Sequence of chain 1.D:
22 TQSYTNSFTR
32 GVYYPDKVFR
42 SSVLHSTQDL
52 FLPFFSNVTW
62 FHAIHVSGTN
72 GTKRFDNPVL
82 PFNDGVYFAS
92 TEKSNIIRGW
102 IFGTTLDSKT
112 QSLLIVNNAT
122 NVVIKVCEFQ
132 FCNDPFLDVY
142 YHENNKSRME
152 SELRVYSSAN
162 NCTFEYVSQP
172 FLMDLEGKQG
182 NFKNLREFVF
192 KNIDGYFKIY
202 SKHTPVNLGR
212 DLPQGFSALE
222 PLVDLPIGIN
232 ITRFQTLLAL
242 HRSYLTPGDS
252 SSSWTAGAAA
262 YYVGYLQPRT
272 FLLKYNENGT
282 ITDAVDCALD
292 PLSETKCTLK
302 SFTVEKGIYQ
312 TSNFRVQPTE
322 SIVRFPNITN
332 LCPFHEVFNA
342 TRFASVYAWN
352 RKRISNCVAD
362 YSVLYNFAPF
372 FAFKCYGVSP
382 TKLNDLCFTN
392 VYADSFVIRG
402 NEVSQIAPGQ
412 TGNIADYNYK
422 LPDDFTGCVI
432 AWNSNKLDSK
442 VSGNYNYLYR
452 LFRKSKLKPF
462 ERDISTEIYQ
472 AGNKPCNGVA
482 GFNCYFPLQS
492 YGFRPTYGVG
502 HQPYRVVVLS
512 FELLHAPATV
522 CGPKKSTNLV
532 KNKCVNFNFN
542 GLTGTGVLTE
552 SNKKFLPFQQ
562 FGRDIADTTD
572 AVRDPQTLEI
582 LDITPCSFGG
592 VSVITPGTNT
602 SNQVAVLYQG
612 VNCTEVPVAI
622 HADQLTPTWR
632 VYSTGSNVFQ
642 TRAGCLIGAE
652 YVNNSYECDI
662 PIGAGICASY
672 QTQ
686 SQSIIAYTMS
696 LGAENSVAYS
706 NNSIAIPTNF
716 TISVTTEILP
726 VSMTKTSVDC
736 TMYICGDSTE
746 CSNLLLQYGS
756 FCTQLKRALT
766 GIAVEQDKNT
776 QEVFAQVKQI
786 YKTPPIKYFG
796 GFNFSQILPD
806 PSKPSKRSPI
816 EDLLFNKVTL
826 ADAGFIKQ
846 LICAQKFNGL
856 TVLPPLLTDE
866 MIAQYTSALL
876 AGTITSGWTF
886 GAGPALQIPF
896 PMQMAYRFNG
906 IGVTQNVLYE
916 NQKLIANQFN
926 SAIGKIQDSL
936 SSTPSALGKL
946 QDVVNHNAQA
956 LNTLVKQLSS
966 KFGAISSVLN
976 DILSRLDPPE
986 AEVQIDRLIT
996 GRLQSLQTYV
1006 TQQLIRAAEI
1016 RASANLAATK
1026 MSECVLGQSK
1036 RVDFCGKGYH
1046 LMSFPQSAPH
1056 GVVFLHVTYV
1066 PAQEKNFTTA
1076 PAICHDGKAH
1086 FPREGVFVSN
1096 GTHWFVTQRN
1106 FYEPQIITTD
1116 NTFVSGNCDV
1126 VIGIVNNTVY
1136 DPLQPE

This protein binds this small molecule.
Small molecule (SMILES): CC(=O)N[C@@H]1[C@@H](O)[C@H](O)[C@@H](CO)O[C@H]1O

Binding-site contacts:
Ligand atom C8 contacts residue PHE56 of chain 1.D at 4.0 Å (hydrophobic).
Ligand atom C1 contacts residue ASN58 of chain 1.D at 1.4 Å.
Ligand atom C8 contacts residue ASN58 of chain 1.D at 4.3 Å.
Ligand atom O6 contacts residue TYR25 of chain 1.D at 3.6 Å.
Ligand atom C2 contacts residue ASN58 of chain 1.D at 2.5 Å.
Ligand atom C3 contacts residue ASN58 of chain 1.D at 3.8 Å.
Ligand atom C5 contacts residue TYR25 of chain 1.D at 4.5 Å (hydrophobic).
Ligand atom O5 contacts residue ASN58 of chain 1.D at 2.4 Å (h-bond).
Ligand atom O5 contacts residue TYR25 of chain 1.D at 3.6 Å.
Ligand atom C4 contacts residue ASN58 of chain 1.D at 4.2 Å.
Ligand atom C5 contacts residue TRP255 of chain 1.D at 4.1 Å (hydrophobic).
Ligand atom N2 contacts residue ASN58 of chain 1.D at 2.9 Å (h-bond).
Ligand atom C8 contacts residue ASN27 of chain 1.D at 4.2 Å.
Ligand atom C8 contacts residue SER57 of chain 1.D at 4.4 Å.
Ligand atom C6 contacts residue TRP255 of chain 1.D at 4.1 Å (hydrophobic).
Ligand atom C1 contacts residue TYR25 of chain 1.D at 3.7 Å (hydrophobic).
Ligand atom C7 contacts residue ASN58 of chain 1.D at 3.7 Å.
Ligand atom O7 contacts residue ASN58 of chain 1.D at 4.1 Å.
Ligand atom C5 contacts residue ASN58 of chain 1.D at 3.7 Å.